Sequence of chain 60.A:
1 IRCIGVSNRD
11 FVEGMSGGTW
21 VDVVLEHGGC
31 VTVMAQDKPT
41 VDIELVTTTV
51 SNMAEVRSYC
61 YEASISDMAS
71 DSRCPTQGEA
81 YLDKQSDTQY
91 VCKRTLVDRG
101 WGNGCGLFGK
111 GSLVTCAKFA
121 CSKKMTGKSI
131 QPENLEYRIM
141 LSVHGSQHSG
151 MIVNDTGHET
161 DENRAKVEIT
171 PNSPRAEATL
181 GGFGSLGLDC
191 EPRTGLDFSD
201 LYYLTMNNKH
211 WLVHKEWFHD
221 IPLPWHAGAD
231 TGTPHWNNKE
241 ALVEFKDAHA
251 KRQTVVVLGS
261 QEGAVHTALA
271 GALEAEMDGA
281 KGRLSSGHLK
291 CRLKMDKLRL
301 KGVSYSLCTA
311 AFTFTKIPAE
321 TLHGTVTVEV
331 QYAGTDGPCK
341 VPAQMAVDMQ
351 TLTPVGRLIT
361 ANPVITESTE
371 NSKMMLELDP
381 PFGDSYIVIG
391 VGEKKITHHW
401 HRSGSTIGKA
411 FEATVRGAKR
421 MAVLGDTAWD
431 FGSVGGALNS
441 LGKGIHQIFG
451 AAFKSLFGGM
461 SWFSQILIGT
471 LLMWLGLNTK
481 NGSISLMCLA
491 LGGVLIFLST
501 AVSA

A small-molecule ligand and the protein it binds are described below.
Small molecule (SMILES): CC(=O)N[C@@H]1[C@@H](O)[C@H](O)[C@@H](CO)O[C@H]1O

Binding-site contacts:
Ligand atom O6 contacts residue MET151 of chain 60.A at 4.0 Å.
Ligand atom N2 contacts residue THR156 of chain 60.A at 4.3 Å.
Ligand atom C5 contacts residue ASN154 of chain 60.A at 3.7 Å.
Ligand atom C6 contacts residue MET151 of chain 60.A at 4.0 Å (hydrophobic).
Ligand atom O5 contacts residue THR156 of chain 60.A at 3.9 Å.
Ligand atom C2 contacts residue THR156 of chain 60.A at 4.2 Å.
Ligand atom O5 contacts residue ASN154 of chain 60.A at 2.3 Å (h-bond).
Ligand atom C3 contacts residue THR156 of chain 60.A at 4.5 Å.
Ligand atom C2 contacts residue ASN154 of chain 60.A at 2.5 Å.
Ligand atom C1 contacts residue ASN154 of chain 60.A at 1.4 Å.
Ligand atom C8 contacts residue ASN154 of chain 60.A at 2.8 Å.
Ligand atom C5 contacts residue THR156 of chain 60.A at 4.1 Å.
Ligand atom O5 contacts residue MET151 of chain 60.A at 3.9 Å.
Ligand atom C1 contacts residue THR156 of chain 60.A at 3.2 Å.
Ligand atom C7 contacts residue ASN154 of chain 60.A at 3.3 Å.
Ligand atom C3 contacts residue ASN154 of chain 60.A at 3.8 Å.
Ligand atom N2 contacts residue ASN154 of chain 60.A at 2.9 Å (h-bond).
Ligand atom O7 contacts residue ASN154 of chain 60.A at 4.3 Å.
Ligand atom C4 contacts residue ASN154 of chain 60.A at 4.3 Å.